Sequence of chain 1.B:
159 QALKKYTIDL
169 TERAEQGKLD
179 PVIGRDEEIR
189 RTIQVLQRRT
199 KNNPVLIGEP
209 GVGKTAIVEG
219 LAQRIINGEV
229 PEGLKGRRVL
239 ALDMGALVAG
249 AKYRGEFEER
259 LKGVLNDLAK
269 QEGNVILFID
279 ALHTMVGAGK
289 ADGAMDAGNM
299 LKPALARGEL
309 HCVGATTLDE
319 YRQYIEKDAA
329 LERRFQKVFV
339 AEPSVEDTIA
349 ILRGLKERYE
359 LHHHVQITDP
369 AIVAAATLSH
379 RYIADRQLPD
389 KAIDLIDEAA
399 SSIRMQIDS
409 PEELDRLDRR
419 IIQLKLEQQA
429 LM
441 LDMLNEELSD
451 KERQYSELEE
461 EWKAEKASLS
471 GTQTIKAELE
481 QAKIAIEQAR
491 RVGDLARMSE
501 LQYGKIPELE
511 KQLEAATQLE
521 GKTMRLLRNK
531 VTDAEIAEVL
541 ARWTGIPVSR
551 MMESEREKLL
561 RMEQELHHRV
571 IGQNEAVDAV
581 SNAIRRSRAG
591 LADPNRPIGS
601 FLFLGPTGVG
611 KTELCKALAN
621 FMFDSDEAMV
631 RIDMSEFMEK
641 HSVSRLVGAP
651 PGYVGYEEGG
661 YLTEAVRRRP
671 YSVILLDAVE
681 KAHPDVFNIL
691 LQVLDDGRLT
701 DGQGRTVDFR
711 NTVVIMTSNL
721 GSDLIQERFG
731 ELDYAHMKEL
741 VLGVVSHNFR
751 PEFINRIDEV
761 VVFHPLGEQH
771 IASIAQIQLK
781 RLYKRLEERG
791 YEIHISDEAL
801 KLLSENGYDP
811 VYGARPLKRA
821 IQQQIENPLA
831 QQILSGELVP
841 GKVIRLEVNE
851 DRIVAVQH

Binding-site contacts:
Ligand atom N6 contacts residue ILE349 of chain 1.C at 3.5 Å.
Ligand atom C2 contacts residue VAL180 of chain 1.C at 3.6 Å (hydrophobic).
Ligand atom N1 contacts residue VAL180 of chain 1.C at 3.4 Å.
Ligand atom O1A contacts residue GLY211 of chain 1.C at 3.9 Å.
Ligand atom N7 contacts residue GLY211 of chain 1.C at 3.8 Å.
Ligand atom PG contacts residue ARG331 of chain 1.B at 3.6 Å.
Ligand atom O2B contacts residue LYS212 of chain 1.C at 2.9 Å (salt-bridge).
Ligand atom O2A contacts residue GLY209 of chain 1.C at 3.6 Å.
Ligand atom N3 contacts residue LEU353 of chain 1.C at 3.5 Å.
Ligand atom O2A contacts residue GLY211 of chain 1.C at 3.1 Å (h-bond).
Ligand atom O1A contacts residue THR213 of chain 1.C at 3.4 Å.
Ligand atom PG contacts residue LYS212 of chain 1.C at 3.2 Å.
Ligand atom C2 contacts residue LEU353 of chain 1.C at 3.9 Å (hydrophobic).
Ligand atom N7 contacts residue PRO387 of chain 1.C at 3.6 Å.
Ligand atom N6 contacts residue ILE181 of chain 1.C at 3.7 Å.
Ligand atom O2B contacts residue THR213 of chain 1.C at 3.5 Å (h-bond).
Ligand atom C2 contacts residue PRO179 of chain 1.C at 3.4 Å (hydrophobic).
Ligand atom S1G contacts residue PRO208 of chain 1.C at 3.6 Å.
Ligand atom S1G contacts residue ARG331 of chain 1.B at 2.7 Å (salt-bridge).
Ligand atom PB contacts residue LYS212 of chain 1.C at 3.2 Å.
Ligand atom PG contacts residue ARG332 of chain 1.B at 3.7 Å.
Ligand atom C4' contacts residue ASP388 of chain 1.C at 3.8 Å.
Ligand atom O2G contacts residue ARG331 of chain 1.B at 3.8 Å.
Ligand atom S1G contacts residue ALA328 of chain 1.B at 3.8 Å.
Ligand atom O3B contacts residue LYS212 of chain 1.C at 2.3 Å (salt-bridge).
Ligand atom C8 contacts residue PRO387 of chain 1.C at 3.7 Å (hydrophobic).
Ligand atom PB contacts residue THR213 of chain 1.C at 3.7 Å.
Ligand atom O1A contacts residue ALA214 of chain 1.C at 3.6 Å (h-bond).
Ligand atom O3B contacts residue GLY209 of chain 1.C at 3.5 Å (h-bond).
Ligand atom C8 contacts residue GLY211 of chain 1.C at 3.9 Å.
Ligand atom O2G contacts residue ARG332 of chain 1.B at 2.8 Å (salt-bridge).
Ligand atom O3B contacts residue ARG331 of chain 1.B at 3.7 Å.
Ligand atom S1G contacts residue ARG332 of chain 1.B at 2.7 Å (salt-bridge).
Ligand atom O3G contacts residue LYS212 of chain 1.C at 3.2 Å.
Ligand atom O3A contacts residue ARG331 of chain 1.B at 3.8 Å.
Ligand atom C5' contacts residue ASP388 of chain 1.C at 3.6 Å.
Ligand atom O1B contacts residue LYS212 of chain 1.C at 3.9 Å.
Ligand atom N1 contacts residue ILE181 of chain 1.C at 3.6 Å (h-bond).
Ligand atom O2B contacts residue GLY211 of chain 1.C at 3.5 Å (h-bond).
Ligand atom O1B contacts residue THR213 of chain 1.C at 2.5 Å (h-bond).

Sequence of chain 1.C:
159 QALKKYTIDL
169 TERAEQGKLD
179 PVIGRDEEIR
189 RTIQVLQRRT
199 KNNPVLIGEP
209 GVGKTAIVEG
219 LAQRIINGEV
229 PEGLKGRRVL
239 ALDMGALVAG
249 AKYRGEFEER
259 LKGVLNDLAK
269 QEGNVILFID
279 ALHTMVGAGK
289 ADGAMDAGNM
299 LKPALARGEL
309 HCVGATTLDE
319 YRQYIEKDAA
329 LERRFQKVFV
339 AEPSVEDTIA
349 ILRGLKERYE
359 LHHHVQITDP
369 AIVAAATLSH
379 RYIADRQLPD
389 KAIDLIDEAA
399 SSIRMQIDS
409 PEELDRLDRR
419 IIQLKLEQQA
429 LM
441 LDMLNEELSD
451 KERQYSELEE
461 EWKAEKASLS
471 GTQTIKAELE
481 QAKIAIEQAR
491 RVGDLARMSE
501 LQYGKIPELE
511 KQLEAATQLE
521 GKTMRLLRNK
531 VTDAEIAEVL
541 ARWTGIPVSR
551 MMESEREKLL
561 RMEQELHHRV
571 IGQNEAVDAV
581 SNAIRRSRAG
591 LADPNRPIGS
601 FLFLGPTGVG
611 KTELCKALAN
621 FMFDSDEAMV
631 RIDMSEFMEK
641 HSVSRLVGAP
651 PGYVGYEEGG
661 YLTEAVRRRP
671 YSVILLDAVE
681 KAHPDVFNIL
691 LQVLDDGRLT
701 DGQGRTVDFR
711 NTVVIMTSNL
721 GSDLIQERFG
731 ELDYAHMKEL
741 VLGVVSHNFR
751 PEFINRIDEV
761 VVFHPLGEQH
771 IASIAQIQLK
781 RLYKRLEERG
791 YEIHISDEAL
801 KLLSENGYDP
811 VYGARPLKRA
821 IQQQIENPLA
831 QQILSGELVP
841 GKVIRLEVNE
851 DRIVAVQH

A protein and the small-molecule ligand that binds it are described below.
Small molecule (SMILES): Nc1ncnc2c1ncn2[C@@H]1O[C@H](COP(=O)(O)OP(=O)(O)OP(O)(O)=S)[C@@H](O)[C@H]1O